Binding-site contacts:
Ligand atom C22 contacts residue PRO266 of chain 1.B at 3.3 Å (hydrophobic).
Ligand atom C10 contacts residue PHE250 of chain 1.B at 3.8 Å (hydrophobic).
Ligand atom N3 contacts residue PHE283 of chain 1.B at 3.5 Å.
Ligand atom C20 contacts residue GLU275 of chain 1.B at 3.7 Å.
Ligand atom C18 contacts residue MET267 of chain 1.B at 3.6 Å (hydrophobic).
Ligand atom C22 contacts residue MET267 of chain 1.B at 3.6 Å (hydrophobic).
Ligand atom C15 contacts residue GLY279 of chain 1.B at 3.6 Å.
Ligand atom C1 contacts residue GLN280 of chain 1.B at 3.8 Å.
Ligand atom C7 contacts residue ILE246 of chain 1.B at 3.7 Å (hydrophobic).
Ligand atom N16 contacts residue GLY279 of chain 1.B at 3.8 Å.
Ligand atom C20 contacts residue VAL276 of chain 1.B at 3.8 Å (hydrophobic).
Ligand atom C9 contacts residue GLN280 of chain 1.B at 3.8 Å.
Ligand atom C12 contacts residue GLY279 of chain 1.B at 3.6 Å.
Ligand atom C7 contacts residue GLN280 of chain 1.B at 3.4 Å.
Ligand atom C21 contacts residue LYS272 of chain 1.B at 3.7 Å.
Ligand atom C19 contacts residue TYR247 of chain 1.B at 3.7 Å (hydrophobic).
Ligand atom C7 contacts residue VAL232 of chain 1.B at 3.9 Å (hydrophobic).
Ligand atom N16 contacts residue MET267 of chain 1.B at 3.7 Å.
Ligand atom C19 contacts residue MET267 of chain 1.B at 3.8 Å (hydrophobic).
Ligand atom C4 contacts residue PHE283 of chain 1.B at 3.8 Å (hydrophobic).
Ligand atom C2 contacts residue PHE283 of chain 1.B at 3.6 Å (hydrophobic).
Ligand atom N16 contacts residue TYR247 of chain 1.B at 2.6 Å (h-bond).
Ligand atom C21 contacts residue PRO266 of chain 1.B at 3.6 Å (hydrophobic).
Ligand atom C18 contacts residue GLY279 of chain 1.B at 3.7 Å.
Ligand atom N13 contacts residue MET267 of chain 1.B at 3.6 Å (h-bond).
Ligand atom C12 contacts residue MET267 of chain 1.B at 3.7 Å (hydrophobic).
Ligand atom N13 contacts residue GLY279 of chain 1.B at 3.6 Å.
Ligand atom C12 contacts residue TYR247 of chain 1.B at 3.4 Å (hydrophobic).
Ligand atom C11 contacts residue PHE283 of chain 1.B at 3.8 Å (hydrophobic).
Ligand atom C9 contacts residue MET267 of chain 1.B at 3.7 Å (hydrophobic).
Ligand atom C10 contacts residue PHE283 of chain 1.B at 3.8 Å (hydrophobic).
Ligand atom C11 contacts residue TYR247 of chain 1.B at 3.4 Å (hydrophobic).
Ligand atom C5 contacts residue GLN280 of chain 1.B at 3.8 Å.
Ligand atom N6 contacts residue GLN280 of chain 1.B at 2.9 Å (h-bond).
Ligand atom C17 contacts residue MET267 of chain 1.B at 3.7 Å (hydrophobic).
Ligand atom C15 contacts residue TYR247 of chain 1.B at 3.8 Å (hydrophobic).
Ligand atom C11 contacts residue GLN280 of chain 1.B at 3.3 Å.
Ligand atom C21 contacts residue GLU275 of chain 1.B at 3.7 Å.
Ligand atom C15 contacts residue MET267 of chain 1.B at 3.6 Å (hydrophobic).
Ligand atom C23 contacts residue MET267 of chain 1.B at 3.6 Å (hydrophobic).

Sequence of chain 1.B:
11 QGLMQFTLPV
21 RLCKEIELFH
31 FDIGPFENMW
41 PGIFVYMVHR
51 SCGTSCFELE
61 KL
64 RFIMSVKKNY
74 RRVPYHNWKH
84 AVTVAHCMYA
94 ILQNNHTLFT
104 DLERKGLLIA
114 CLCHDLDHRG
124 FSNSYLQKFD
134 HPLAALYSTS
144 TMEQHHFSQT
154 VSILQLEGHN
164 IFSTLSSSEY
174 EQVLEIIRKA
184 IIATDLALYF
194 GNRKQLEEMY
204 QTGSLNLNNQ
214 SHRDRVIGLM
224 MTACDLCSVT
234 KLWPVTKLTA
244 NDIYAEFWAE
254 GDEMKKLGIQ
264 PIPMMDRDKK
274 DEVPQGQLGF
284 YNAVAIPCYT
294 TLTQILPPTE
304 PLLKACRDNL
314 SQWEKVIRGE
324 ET

This protein binds this small molecule.
Small molecule (SMILES): Cc1nc(C)c(CCC2=NC(c3ccccc3)CN2C)nc1C